Binding-site contacts:
Ligand atom C5 contacts residue ASN282 of chain 1.C at 3.8 Å.
Ligand atom C7 contacts residue ASN282 of chain 1.C at 3.3 Å.
Ligand atom O5 contacts residue ASN282 of chain 1.C at 2.6 Å (h-bond).
Ligand atom N2 contacts residue ASN282 of chain 1.C at 2.7 Å (h-bond).
Ligand atom C3 contacts residue ASN282 of chain 1.C at 3.8 Å.
Ligand atom C8 contacts residue ASN282 of chain 1.C at 4.3 Å.
Ligand atom C4 contacts residue ASN282 of chain 1.C at 4.3 Å.
Ligand atom O7 contacts residue ASN282 of chain 1.C at 3.7 Å.
Ligand atom C1 contacts residue ASN282 of chain 1.C at 1.4 Å.
Ligand atom C2 contacts residue ASN282 of chain 1.C at 2.4 Å.

Sequence of chain 1.C:
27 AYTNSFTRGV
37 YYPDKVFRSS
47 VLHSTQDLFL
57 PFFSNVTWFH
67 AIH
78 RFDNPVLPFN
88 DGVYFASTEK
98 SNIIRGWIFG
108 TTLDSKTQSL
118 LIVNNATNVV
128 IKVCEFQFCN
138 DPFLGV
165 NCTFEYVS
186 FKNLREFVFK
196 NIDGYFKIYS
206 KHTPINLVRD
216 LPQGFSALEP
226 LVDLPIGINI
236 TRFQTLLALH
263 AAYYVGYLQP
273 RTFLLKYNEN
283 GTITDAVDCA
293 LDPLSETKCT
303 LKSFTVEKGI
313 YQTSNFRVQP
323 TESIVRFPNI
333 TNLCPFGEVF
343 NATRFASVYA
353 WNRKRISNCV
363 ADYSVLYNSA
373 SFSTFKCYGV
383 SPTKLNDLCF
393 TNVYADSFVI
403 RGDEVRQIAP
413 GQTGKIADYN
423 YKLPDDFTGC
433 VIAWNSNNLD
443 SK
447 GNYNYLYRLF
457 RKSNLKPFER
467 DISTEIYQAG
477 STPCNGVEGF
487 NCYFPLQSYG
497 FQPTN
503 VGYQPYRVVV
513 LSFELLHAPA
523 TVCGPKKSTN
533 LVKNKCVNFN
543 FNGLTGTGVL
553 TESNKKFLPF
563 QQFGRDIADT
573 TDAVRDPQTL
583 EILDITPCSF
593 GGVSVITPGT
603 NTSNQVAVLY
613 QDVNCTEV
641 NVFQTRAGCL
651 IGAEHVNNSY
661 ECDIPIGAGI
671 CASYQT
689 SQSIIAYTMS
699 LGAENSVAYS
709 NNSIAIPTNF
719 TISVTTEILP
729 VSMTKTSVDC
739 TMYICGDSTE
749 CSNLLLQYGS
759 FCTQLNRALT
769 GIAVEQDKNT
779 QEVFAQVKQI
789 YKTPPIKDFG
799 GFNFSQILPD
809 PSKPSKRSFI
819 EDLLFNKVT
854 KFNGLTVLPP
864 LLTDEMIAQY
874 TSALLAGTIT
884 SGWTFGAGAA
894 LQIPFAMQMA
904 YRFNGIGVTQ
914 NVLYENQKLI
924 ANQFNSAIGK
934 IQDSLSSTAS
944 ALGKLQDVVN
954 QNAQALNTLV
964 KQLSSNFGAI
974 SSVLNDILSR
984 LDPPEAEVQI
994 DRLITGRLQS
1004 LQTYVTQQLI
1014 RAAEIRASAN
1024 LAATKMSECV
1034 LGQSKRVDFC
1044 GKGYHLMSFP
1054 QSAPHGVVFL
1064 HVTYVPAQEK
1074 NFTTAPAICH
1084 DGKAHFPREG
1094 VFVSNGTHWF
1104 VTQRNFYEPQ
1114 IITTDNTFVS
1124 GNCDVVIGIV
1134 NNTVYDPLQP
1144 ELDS

The protein below binds the small molecule below.
Small molecule (SMILES): CC(=O)N[C@@H]1[C@@H](O)[C@H](O)[C@@H](CO)O[C@H]1O